Sequence of chain 1.D:
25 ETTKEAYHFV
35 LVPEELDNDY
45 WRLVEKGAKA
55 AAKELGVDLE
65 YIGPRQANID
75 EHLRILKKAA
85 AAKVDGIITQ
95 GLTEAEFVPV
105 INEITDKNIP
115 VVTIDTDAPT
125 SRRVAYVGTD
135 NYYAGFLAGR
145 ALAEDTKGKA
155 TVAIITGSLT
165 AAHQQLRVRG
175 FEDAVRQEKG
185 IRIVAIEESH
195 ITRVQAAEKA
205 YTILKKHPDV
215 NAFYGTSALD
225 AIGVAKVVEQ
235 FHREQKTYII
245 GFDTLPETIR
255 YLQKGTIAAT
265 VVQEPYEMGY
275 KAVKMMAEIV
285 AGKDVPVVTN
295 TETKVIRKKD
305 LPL

This protein binds this small molecule.
Small molecule (SMILES): OC[C@H]1O[C@@H](O)[C@H](O)[C@@H](O)[C@H]1O

Binding-site contacts:
Ligand atom O6 contacts residue LEU223 of chain 1.D at 3.9 Å.
Ligand atom C1 contacts residue ASP247 of chain 1.D at 3.2 Å.
Ligand atom O1 contacts residue GLN267 of chain 1.D at 3.2 Å (h-bond).
Ligand atom C4 contacts residue TRP45 of chain 1.D at 3.6 Å (hydrophobic).
Ligand atom O2 contacts residue GLN267 of chain 1.D at 3.2 Å (h-bond).
Ligand atom O1 contacts residue ASP247 of chain 1.D at 2.4 Å (salt-bridge).
Ligand atom O5 contacts residue ALA222 of chain 1.D at 3.0 Å (h-bond).
Ligand atom O4 contacts residue HIS167 of chain 1.D at 3.4 Å (h-bond).
Ligand atom C6 contacts residue ILE195 of chain 1.D at 3.7 Å (hydrophobic).
Ligand atom C6 contacts residue SER221 of chain 1.D at 3.9 Å.
Ligand atom C1 contacts residue ALA222 of chain 1.D at 3.8 Å (hydrophobic).
Ligand atom C3 contacts residue TRP45 of chain 1.D at 3.5 Å (hydrophobic).
Ligand atom C2 contacts residue ASP119 of chain 1.D at 3.7 Å.
Ligand atom C3 contacts residue TYR44 of chain 1.D at 3.6 Å (hydrophobic).
Ligand atom O2 contacts residue TYR44 of chain 1.D at 3.6 Å.
Ligand atom O5 contacts residue ASP247 of chain 1.D at 3.7 Å.
Ligand atom O5 contacts residue SER221 of chain 1.D at 3.4 Å.
Ligand atom O6 contacts residue ASN42 of chain 1.D at 2.9 Å (h-bond).
Ligand atom O2 contacts residue ARG171 of chain 1.D at 2.9 Å (salt-bridge).
Ligand atom O1 contacts residue ALA222 of chain 1.D at 3.6 Å (h-bond).
Ligand atom C2 contacts residue HIS167 of chain 1.D at 3.8 Å.
Ligand atom O2 contacts residue HIS167 of chain 1.D at 3.8 Å.
Ligand atom O2 contacts residue ASP119 of chain 1.D at 2.6 Å (salt-bridge).
Ligand atom O3 contacts residue ASP119 of chain 1.D at 2.7 Å (salt-bridge).
Ligand atom C1 contacts residue GLN267 of chain 1.D at 3.9 Å.
Ligand atom O3 contacts residue GLN94 of chain 1.D at 3.5 Å (h-bond).
Ligand atom C6 contacts residue ALA222 of chain 1.D at 3.9 Å (hydrophobic).
Ligand atom C3 contacts residue ASP119 of chain 1.D at 3.5 Å.
Ligand atom O4 contacts residue GLU38 of chain 1.D at 2.5 Å (salt-bridge).
Ligand atom C2 contacts residue ARG171 of chain 1.D at 3.8 Å.
Ligand atom C3 contacts residue GLU38 of chain 1.D at 4.0 Å.
Ligand atom O6 contacts residue ALA222 of chain 1.D at 3.3 Å.
Ligand atom O3 contacts residue GLU38 of chain 1.D at 3.6 Å.
Ligand atom C4 contacts residue GLU38 of chain 1.D at 3.0 Å.
Ligand atom O3 contacts residue TRP45 of chain 1.D at 3.2 Å (h-bond).
Ligand atom O1 contacts residue SER221 of chain 1.D at 3.7 Å.
Ligand atom C6 contacts residue ASN42 of chain 1.D at 3.4 Å.
Ligand atom C1 contacts residue ARG171 of chain 1.D at 3.9 Å.
Ligand atom O3 contacts residue HIS167 of chain 1.D at 3.1 Å (h-bond).
Ligand atom O1 contacts residue ARG171 of chain 1.D at 2.9 Å (salt-bridge).